Binding-site contacts:
Ligand atom C6 contacts residue LEU402 of chain 1.K at 3.4 Å (hydrophobic).
Ligand atom C12 contacts residue GLY404 of chain 1.K at 3.7 Å.
Ligand atom C2 contacts residue BCT1 of chain 1.PB at 3.4 Å.
Ligand atom O2 contacts residue BCT1 of chain 1.PB at 3.0 Å (h-bond).
Ligand atom O3 contacts residue LYS301 of chain 1.K at 2.9 Å (salt-bridge).
Ligand atom N2 contacts residue MN1 of chain 1.NB at 2.0 Å.
Ligand atom O3 contacts residue ASP294 of chain 1.K at 3.3 Å (salt-bridge).
Ligand atom C10 contacts residue MET309 of chain 1.K at 3.6 Å (hydrophobic).
Ligand atom O4 contacts residue THR403 of chain 1.K at 3.6 Å.
Ligand atom N1 contacts residue BCT1 of chain 1.PB at 3.5 Å (h-bond).
Ligand atom C1 contacts residue MN1 of chain 1.NB at 3.0 Å.
Ligand atom C9 contacts residue MET309 of chain 1.K at 3.6 Å (hydrophobic).
Ligand atom O2 contacts residue GLU373 of chain 1.K at 2.7 Å (salt-bridge).
Ligand atom C3 contacts residue MN1 of chain 1.MB at 2.8 Å.
Ligand atom O3 contacts residue MN1 of chain 1.MB at 2.0 Å.
Ligand atom O4 contacts residue GLY404 of chain 1.K at 2.9 Å (h-bond).
Ligand atom O2 contacts residue MN1 of chain 1.NB at 2.0 Å.
Ligand atom C3 contacts residue LYS301 of chain 1.K at 3.7 Å.
Ligand atom O2 contacts residue ASP294 of chain 1.K at 2.3 Å (salt-bridge).
Ligand atom C1 contacts residue ASP294 of chain 1.K at 3.5 Å.
Ligand atom N2 contacts residue ASP312 of chain 1.K at 2.7 Å (salt-bridge).
Ligand atom O2 contacts residue MN1 of chain 1.MB at 2.0 Å.
Ligand atom N2 contacts residue THR401 of chain 1.K at 3.2 Å (h-bond).
Ligand atom C2 contacts residue LEU402 of chain 1.K at 3.4 Å (hydrophobic).
Ligand atom C3 contacts residue BCT1 of chain 1.PB at 3.8 Å.
Ligand atom O3 contacts residue ASP371 of chain 1.K at 2.5 Å (salt-bridge).
Ligand atom C2 contacts residue LYS289 of chain 1.K at 3.6 Å.
Ligand atom C2 contacts residue ASP294 of chain 1.K at 3.3 Å.
Ligand atom N2 contacts residue ASP294 of chain 1.K at 3.1 Å (salt-bridge).
Ligand atom C1 contacts residue LYS289 of chain 1.K at 3.8 Å.
Ligand atom C6 contacts residue THR401 of chain 1.K at 3.5 Å.
Ligand atom C3 contacts residue ASP371 of chain 1.K at 3.0 Å.
Ligand atom C2 contacts residue MN1 of chain 1.MB at 2.9 Å.
Ligand atom N1 contacts residue ASP371 of chain 1.K at 3.8 Å.
Ligand atom O2 contacts residue LYS289 of chain 1.K at 3.0 Å (salt-bridge).
Ligand atom N2 contacts residue LYS289 of chain 1.K at 2.8 Å (salt-bridge).
Ligand atom C2 contacts residue MN1 of chain 1.NB at 2.9 Å.
Ligand atom C2 contacts residue ASP371 of chain 1.K at 3.6 Å.
Ligand atom C16 contacts residue LEU463 of chain 1.K at 3.5 Å (hydrophobic).
Ligand atom O2 contacts residue ASP371 of chain 1.K at 3.1 Å (salt-bridge).

A small-molecule ligand and the protein it binds are described below.
Small molecule (SMILES): CC(C)C[C@H](NC(=O)[C@@H](O)[C@H](N)Cc1ccccc1)C(=O)O

Sequence of chain 1.K:
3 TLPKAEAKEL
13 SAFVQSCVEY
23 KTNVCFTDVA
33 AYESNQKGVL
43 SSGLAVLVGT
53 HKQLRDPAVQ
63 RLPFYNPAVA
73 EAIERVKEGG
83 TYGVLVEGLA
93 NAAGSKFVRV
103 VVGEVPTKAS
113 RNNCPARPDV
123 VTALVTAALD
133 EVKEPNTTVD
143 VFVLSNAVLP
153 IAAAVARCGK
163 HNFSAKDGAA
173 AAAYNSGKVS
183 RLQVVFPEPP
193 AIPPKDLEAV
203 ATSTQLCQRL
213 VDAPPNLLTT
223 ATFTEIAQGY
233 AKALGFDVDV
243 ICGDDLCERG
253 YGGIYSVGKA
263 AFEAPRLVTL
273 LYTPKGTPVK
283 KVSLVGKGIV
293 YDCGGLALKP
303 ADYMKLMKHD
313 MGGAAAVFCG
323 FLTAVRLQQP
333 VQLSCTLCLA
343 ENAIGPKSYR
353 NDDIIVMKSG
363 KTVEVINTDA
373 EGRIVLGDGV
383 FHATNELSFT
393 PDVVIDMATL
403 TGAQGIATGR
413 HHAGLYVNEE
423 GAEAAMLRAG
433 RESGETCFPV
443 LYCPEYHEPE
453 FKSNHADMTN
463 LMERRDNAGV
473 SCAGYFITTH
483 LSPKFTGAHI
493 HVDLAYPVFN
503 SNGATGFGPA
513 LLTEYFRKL